A protein and the small-molecule ligand that binds it are described below.
Small molecule (SMILES): CC(=O)N[C@@H]1[C@@H](O)[C@H](O)[C@@H](CO)O[C@H]1O

Binding-site contacts:
Ligand atom C1 contacts residue SER799 of chain 1.B at 3.5 Å.
Ligand atom C8 contacts residue ASN797 of chain 1.B at 4.4 Å.
Ligand atom O6 contacts residue GLN800 of chain 1.B at 3.0 Å (h-bond).
Ligand atom C6 contacts residue GLN800 of chain 1.B at 3.8 Å.
Ligand atom C1 contacts residue GLN800 of chain 1.B at 4.0 Å.
Ligand atom O5 contacts residue SER799 of chain 1.B at 2.9 Å (h-bond).
Ligand atom C5 contacts residue ASN797 of chain 1.B at 3.7 Å.
Ligand atom C3 contacts residue ASN797 of chain 1.B at 3.9 Å.
Ligand atom C2 contacts residue ASN797 of chain 1.B at 2.5 Å.
Ligand atom C1 contacts residue ASN797 of chain 1.B at 1.5 Å.
Ligand atom C7 contacts residue ASN797 of chain 1.B at 3.4 Å.
Ligand atom C5 contacts residue GLN800 of chain 1.B at 4.0 Å.
Ligand atom O6 contacts residue SER799 of chain 1.B at 3.9 Å.
Ligand atom C6 contacts residue SER799 of chain 1.B at 3.5 Å.
Ligand atom C4 contacts residue ASN797 of chain 1.B at 4.2 Å.
Ligand atom N2 contacts residue ASN797 of chain 1.B at 3.1 Å (h-bond).
Ligand atom O7 contacts residue ASN797 of chain 1.B at 3.2 Å (h-bond).
Ligand atom O5 contacts residue ASN797 of chain 1.B at 2.4 Å (h-bond).
Ligand atom C5 contacts residue SER799 of chain 1.B at 3.5 Å.
Ligand atom O5 contacts residue GLN800 of chain 1.B at 3.0 Å (h-bond).

Sequence of chain 1.B:
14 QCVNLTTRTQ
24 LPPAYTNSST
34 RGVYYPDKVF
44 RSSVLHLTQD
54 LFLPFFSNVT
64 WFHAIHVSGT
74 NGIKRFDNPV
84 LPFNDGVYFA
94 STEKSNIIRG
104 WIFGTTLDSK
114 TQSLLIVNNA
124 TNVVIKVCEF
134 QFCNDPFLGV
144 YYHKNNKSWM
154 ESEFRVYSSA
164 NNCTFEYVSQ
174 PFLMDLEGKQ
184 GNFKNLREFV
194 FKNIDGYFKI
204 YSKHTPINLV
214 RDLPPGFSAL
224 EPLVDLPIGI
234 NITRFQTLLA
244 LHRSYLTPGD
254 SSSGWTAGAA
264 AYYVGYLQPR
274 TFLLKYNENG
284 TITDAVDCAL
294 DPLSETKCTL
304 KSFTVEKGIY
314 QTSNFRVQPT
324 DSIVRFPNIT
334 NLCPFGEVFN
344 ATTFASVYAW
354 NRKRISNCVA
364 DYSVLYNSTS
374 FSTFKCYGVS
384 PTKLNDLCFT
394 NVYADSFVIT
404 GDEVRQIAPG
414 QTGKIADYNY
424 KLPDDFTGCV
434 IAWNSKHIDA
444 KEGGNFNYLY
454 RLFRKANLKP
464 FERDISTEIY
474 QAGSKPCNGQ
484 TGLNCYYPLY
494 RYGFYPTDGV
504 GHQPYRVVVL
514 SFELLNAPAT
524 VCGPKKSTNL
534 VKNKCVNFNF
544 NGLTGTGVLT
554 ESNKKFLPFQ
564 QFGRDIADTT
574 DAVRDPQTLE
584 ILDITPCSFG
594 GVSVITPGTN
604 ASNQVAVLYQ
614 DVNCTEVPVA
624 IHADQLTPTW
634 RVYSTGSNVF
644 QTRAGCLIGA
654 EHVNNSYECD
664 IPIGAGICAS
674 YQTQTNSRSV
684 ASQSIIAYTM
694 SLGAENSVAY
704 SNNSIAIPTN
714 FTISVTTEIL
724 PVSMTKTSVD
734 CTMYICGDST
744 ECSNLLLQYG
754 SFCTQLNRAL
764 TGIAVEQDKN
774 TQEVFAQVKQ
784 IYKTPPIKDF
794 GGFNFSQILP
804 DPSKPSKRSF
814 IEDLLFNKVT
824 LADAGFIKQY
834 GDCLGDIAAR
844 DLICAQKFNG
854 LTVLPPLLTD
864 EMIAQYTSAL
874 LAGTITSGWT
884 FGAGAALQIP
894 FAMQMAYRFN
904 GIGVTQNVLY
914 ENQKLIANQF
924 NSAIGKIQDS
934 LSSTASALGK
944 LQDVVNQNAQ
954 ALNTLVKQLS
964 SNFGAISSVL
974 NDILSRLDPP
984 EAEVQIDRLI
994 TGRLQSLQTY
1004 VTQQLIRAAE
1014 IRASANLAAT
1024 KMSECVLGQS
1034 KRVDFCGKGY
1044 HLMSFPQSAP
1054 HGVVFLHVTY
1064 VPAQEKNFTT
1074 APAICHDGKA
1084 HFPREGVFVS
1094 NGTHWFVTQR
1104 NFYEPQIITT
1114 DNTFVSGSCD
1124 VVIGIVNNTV